Binding-site contacts:
Ligand atom O5 contacts residue ASN467 of chain 1.D at 2.1 Å (h-bond).
Ligand atom C4 contacts residue ASN467 of chain 1.D at 4.2 Å.
Ligand atom C3 contacts residue ASN467 of chain 1.D at 4.1 Å.
Ligand atom C6 contacts residue ASN467 of chain 1.D at 3.8 Å.
Ligand atom O6 contacts residue ASN467 of chain 1.D at 4.2 Å.
Ligand atom C2 contacts residue ASN467 of chain 1.D at 3.0 Å.
Ligand atom C1 contacts residue ASN467 of chain 1.D at 1.5 Å.
Ligand atom C5 contacts residue ASN467 of chain 1.D at 3.0 Å.
Ligand atom N2 contacts residue ASN467 of chain 1.D at 3.6 Å (h-bond).

This small molecule binds to this protein.
Small molecule (SMILES): CC(=O)N[C@@H]1[C@@H](O)[C@H](O)[C@@H](CO)O[C@H]1O

Sequence of chain 1.D:
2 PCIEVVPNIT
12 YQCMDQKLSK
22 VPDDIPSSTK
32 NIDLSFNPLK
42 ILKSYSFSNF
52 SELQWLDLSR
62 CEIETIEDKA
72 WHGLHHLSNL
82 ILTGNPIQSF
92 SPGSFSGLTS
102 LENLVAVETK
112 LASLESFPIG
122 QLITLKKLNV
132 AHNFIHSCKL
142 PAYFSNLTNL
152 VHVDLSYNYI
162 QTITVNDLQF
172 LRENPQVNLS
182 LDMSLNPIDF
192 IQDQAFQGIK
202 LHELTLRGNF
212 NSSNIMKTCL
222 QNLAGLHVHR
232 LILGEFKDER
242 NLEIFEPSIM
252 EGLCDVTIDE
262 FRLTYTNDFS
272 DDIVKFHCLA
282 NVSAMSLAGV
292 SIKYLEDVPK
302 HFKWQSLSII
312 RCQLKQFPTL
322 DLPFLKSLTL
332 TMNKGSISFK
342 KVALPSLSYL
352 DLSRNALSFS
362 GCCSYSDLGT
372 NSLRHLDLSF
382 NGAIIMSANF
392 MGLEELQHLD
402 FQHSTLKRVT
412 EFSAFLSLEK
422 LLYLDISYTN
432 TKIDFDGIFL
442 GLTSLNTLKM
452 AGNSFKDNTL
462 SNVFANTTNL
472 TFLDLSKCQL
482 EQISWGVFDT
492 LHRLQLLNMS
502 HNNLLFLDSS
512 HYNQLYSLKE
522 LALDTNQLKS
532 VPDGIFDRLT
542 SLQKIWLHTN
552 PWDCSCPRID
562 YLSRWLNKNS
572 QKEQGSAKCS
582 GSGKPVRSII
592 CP